The small molecule below binds the protein below.
Small molecule (SMILES): CC(C)=CCC/C(C)=C/CC/C(C)=C/CS[P](=O)(O)OP(=O)(O)O

Sequence of chain 1.B:
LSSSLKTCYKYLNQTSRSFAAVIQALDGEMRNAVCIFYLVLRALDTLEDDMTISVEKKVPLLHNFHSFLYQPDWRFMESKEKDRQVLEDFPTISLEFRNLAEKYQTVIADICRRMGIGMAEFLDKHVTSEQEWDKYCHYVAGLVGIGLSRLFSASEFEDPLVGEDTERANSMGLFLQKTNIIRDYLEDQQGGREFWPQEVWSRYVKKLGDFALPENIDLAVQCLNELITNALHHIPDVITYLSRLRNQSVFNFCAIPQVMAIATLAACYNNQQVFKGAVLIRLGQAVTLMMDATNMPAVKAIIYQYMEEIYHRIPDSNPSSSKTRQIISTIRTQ

Binding-site contacts:
Ligand atom C7 contacts residue VAL169 of chain 1.B at 3.8 Å (hydrophobic).
Ligand atom C8 contacts residue VAL169 of chain 1.B at 3.8 Å (hydrophobic).
Ligand atom O3B contacts residue SER43 of chain 1.B at 3.4 Å (h-bond).
Ligand atom O3A contacts residue ASN205 of chain 1.B at 3.8 Å.
Ligand atom C14 contacts residue CYS279 of chain 1.B at 4.0 Å (hydrophobic).
Ligand atom C15 contacts residue ALA194 of chain 1.B at 4.1 Å (hydrophobic).
Ligand atom PB contacts residue SER43 of chain 1.B at 4.1 Å.
Ligand atom C4 contacts residue GLN202 of chain 1.B at 3.2 Å.
Ligand atom C9 contacts residue PHE44 of chain 1.B at 3.6 Å (hydrophobic).
Ligand atom C4 contacts residue ASN205 of chain 1.B at 3.9 Å.
Ligand atom C10 contacts residue LEU173 of chain 1.B at 4.2 Å (hydrophobic).
Ligand atom C12 contacts residue GLY170 of chain 1.B at 3.4 Å.
Ligand atom C15 contacts residue GLY170 of chain 1.B at 3.5 Å.
Ligand atom C12 contacts residue MET197 of chain 1.B at 3.5 Å (hydrophobic).
Ligand atom O1B contacts residue ARG42 of chain 1.B at 4.0 Å.
Ligand atom C15 contacts residue MET197 of chain 1.B at 3.6 Å (hydrophobic).
Ligand atom C8 contacts residue LEU201 of chain 1.B at 3.8 Å (hydrophobic).
Ligand atom C10 contacts residue GLY170 of chain 1.B at 3.8 Å.
Ligand atom O1A contacts residue ARG67 of chain 1.B at 3.2 Å (salt-bridge).
Ligand atom C14 contacts residue LEU173 of chain 1.B at 3.5 Å (hydrophobic).
Ligand atom C13 contacts residue GLY170 of chain 1.B at 3.7 Å.
Ligand atom C7 contacts residue ALA166 of chain 1.B at 4.0 Å (hydrophobic).
Ligand atom C5 contacts residue LEU201 of chain 1.B at 3.8 Å (hydrophobic).
Ligand atom C11 contacts residue LEU201 of chain 1.B at 3.7 Å (hydrophobic).
Ligand atom O1B contacts residue SER43 of chain 1.B at 3.4 Å (h-bond).
Ligand atom C14 contacts residue PHE278 of chain 1.B at 4.1 Å (hydrophobic).
Ligand atom C13 contacts residue LEU173 of chain 1.B at 4.1 Å (hydrophobic).
Ligand atom C10 contacts residue VAL169 of chain 1.B at 4.0 Å (hydrophobic).
Ligand atom O2A contacts residue PHE44 of chain 1.B at 4.1 Å.
Ligand atom C1 contacts residue PHE44 of chain 1.B at 4.0 Å (hydrophobic).
Ligand atom C9 contacts residue LEU201 of chain 1.B at 3.8 Å (hydrophobic).
Ligand atom C13 contacts residue MET197 of chain 1.B at 3.8 Å (hydrophobic).
Ligand atom C15 contacts residue TYR266 of chain 1.B at 3.6 Å (hydrophobic).
Ligand atom C10 contacts residue GLY198 of chain 1.B at 4.2 Å.
Ligand atom C2 contacts residue PHE44 of chain 1.B at 3.9 Å (hydrophobic).
Ligand atom C12 contacts residue GLY198 of chain 1.B at 4.0 Å.
Ligand atom O3B contacts residue ARG208 of chain 1.B at 3.5 Å (salt-bridge).
Ligand atom C1 contacts residue ASN205 of chain 1.B at 3.5 Å.
Ligand atom S1 contacts residue ASN205 of chain 1.B at 3.9 Å.
Ligand atom C15 contacts residue SER174 of chain 1.B at 3.8 Å.